Binding-site contacts:
Ligand atom C3 contacts residue MET187 of chain 2.A at 4.3 Å (hydrophobic).
Ligand atom N1 contacts residue HIS225 of chain 2.A at 3.4 Å.
Ligand atom O1 contacts residue HIS225 of chain 2.A at 4.3 Å.
Ligand atom C2 contacts residue ASP226 of chain 2.A at 3.9 Å.
Ligand atom C3 contacts residue TYR157 of chain 2.A at 4.2 Å (hydrophobic).
Ligand atom O2 contacts residue HIS225 of chain 2.A at 4.0 Å.
Ligand atom N1 contacts residue ASP226 of chain 2.A at 3.9 Å.
Ligand atom C1 contacts residue TYR157 of chain 2.A at 3.8 Å (hydrophobic).
Ligand atom O2 contacts residue VAL158 of chain 2.A at 3.6 Å (h-bond).
Ligand atom O1 contacts residue ASP226 of chain 2.A at 3.4 Å.
Ligand atom O2 contacts residue TYR157 of chain 2.A at 4.0 Å.
Ligand atom C1 contacts residue HIS225 of chain 2.A at 3.8 Å.
Ligand atom N1 contacts residue TYR157 of chain 2.A at 4.1 Å.
Ligand atom C1 contacts residue ARG224 of chain 2.A at 4.3 Å.
Ligand atom N1 contacts residue ARG224 of chain 2.A at 3.1 Å (salt-bridge).
Ligand atom C2 contacts residue TYR157 of chain 2.A at 4.2 Å (hydrophobic).
Ligand atom C3 contacts residue ASP226 of chain 2.A at 4.0 Å.
Ligand atom O1 contacts residue TYR157 of chain 2.A at 2.8 Å (h-bond).
Ligand atom C1 contacts residue ASP226 of chain 2.A at 3.7 Å.
Ligand atom C3 contacts residue LEU189 of chain 2.A at 4.5 Å (hydrophobic).
Ligand atom N1 contacts residue GLN160 of chain 2.A at 3.8 Å.
Ligand atom C2 contacts residue HIS225 of chain 2.A at 4.0 Å.

Sequence of chain 2.A:
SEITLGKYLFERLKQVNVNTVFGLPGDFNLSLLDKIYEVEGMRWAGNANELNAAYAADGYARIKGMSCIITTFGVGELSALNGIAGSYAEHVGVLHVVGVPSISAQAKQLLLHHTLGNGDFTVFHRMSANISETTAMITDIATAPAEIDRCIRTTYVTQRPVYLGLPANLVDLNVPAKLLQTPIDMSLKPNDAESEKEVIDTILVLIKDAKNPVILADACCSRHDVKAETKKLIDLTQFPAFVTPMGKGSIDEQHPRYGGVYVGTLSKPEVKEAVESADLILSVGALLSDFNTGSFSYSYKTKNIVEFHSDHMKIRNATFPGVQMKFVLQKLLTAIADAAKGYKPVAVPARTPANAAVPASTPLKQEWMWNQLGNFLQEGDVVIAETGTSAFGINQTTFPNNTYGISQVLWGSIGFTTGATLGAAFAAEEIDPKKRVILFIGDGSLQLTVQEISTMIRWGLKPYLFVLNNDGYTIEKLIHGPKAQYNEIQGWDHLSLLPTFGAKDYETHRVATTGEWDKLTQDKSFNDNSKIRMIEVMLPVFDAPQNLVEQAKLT

The small molecule below binds the protein below.
Small molecule (SMILES): CC(=O)C(N)=O